Sequence of chain 1.O:
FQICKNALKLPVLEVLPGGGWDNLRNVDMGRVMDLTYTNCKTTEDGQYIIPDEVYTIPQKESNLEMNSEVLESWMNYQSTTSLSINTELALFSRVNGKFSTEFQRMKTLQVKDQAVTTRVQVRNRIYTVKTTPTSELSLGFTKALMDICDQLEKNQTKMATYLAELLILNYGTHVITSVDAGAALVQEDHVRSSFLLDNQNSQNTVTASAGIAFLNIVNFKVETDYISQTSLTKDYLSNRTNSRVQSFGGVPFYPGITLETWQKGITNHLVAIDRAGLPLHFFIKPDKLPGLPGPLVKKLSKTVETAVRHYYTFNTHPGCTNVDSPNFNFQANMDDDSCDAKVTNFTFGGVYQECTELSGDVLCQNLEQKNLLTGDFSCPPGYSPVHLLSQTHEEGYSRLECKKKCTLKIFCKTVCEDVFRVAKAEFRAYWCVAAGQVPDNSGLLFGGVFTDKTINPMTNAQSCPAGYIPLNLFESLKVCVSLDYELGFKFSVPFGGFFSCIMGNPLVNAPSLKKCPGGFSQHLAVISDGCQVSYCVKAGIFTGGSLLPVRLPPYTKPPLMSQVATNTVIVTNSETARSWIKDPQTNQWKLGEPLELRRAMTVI

Sequence of chain 1.P:
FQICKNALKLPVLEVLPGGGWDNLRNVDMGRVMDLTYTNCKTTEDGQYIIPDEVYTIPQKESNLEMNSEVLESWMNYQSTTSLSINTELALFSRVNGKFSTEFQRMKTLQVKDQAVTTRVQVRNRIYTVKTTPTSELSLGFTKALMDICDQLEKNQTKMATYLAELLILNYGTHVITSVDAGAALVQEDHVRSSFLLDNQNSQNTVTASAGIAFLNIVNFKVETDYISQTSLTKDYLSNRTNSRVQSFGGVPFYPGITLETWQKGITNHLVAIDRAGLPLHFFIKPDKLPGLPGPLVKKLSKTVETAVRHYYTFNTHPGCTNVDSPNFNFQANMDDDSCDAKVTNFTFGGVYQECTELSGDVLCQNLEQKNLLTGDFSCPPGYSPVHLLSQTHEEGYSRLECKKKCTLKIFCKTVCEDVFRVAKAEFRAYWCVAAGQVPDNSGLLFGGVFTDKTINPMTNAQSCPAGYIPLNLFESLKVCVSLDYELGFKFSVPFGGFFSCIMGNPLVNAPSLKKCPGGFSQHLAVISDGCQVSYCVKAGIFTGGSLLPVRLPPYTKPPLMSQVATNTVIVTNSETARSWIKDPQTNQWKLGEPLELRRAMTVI

A small-molecule ligand and the protein it binds are described below.
Small molecule (SMILES): CC(=O)N[C@@H]1[C@@H](O)[C@H](O)[C@@H](CO)O[C@H]1O

Binding-site contacts:
Ligand atom C8 contacts residue ASN218 of chain 1.P at 3.9 Å.
Ligand atom C8 contacts residue SER252 of chain 1.O at 3.9 Å.
Ligand atom O7 contacts residue SER252 of chain 1.O at 2.3 Å (h-bond).
Ligand atom C8 contacts residue ASN253 of chain 1.O at 4.1 Å.
Ligand atom O5 contacts residue ASN253 of chain 1.O at 2.4 Å (h-bond).
Ligand atom O7 contacts residue ASN253 of chain 1.O at 3.6 Å.
Ligand atom C2 contacts residue SER252 of chain 1.O at 4.1 Å.
Ligand atom C2 contacts residue ASN253 of chain 1.O at 2.5 Å.
Ligand atom C5 contacts residue ASP249 of chain 1.O at 4.5 Å.
Ligand atom C3 contacts residue ASN253 of chain 1.O at 3.8 Å.
Ligand atom O6 contacts residue ASP249 of chain 1.O at 3.2 Å (salt-bridge).
Ligand atom O5 contacts residue ASP249 of chain 1.O at 4.0 Å.
Ligand atom C7 contacts residue SER252 of chain 1.O at 3.5 Å.
Ligand atom C4 contacts residue ASN253 of chain 1.O at 4.2 Å.
Ligand atom N2 contacts residue ASN253 of chain 1.O at 2.9 Å (h-bond).
Ligand atom N2 contacts residue SER252 of chain 1.O at 4.2 Å.
Ligand atom C6 contacts residue ASP249 of chain 1.O at 3.3 Å.
Ligand atom O7 contacts residue ASN218 of chain 1.P at 4.3 Å.
Ligand atom C5 contacts residue ASN253 of chain 1.O at 3.7 Å.
Ligand atom C8 contacts residue ARG206 of chain 1.O at 3.5 Å.
Ligand atom O5 contacts residue PHE209 of chain 1.O at 4.0 Å.
Ligand atom C1 contacts residue ASP249 of chain 1.O at 4.2 Å.
Ligand atom C1 contacts residue PHE209 of chain 1.O at 4.0 Å (hydrophobic).
Ligand atom C1 contacts residue ASN253 of chain 1.O at 1.4 Å.
Ligand atom C7 contacts residue ASN253 of chain 1.O at 3.5 Å.